Sequence of chain 2.A:
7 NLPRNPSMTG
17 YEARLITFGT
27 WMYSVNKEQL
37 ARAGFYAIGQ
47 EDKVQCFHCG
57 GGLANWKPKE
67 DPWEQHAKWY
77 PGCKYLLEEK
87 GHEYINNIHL

Sequence of chain 2.C:
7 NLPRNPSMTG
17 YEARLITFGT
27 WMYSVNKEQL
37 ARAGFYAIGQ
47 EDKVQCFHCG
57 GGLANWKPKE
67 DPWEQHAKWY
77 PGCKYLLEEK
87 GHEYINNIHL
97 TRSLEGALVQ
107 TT

Binding-site contacts:
Ligand atom CB contacts residue ALA60 of chain 2.C at 3.4 Å (hydrophobic).
Ligand atom O contacts residue GLN71 of chain 2.C at 3.4 Å (h-bond).
Ligand atom CA contacts residue GLN71 of chain 2.C at 3.5 Å.
Ligand atom N contacts residue ALA60 of chain 2.C at 3.2 Å (h-bond).
Ligand atom C contacts residue ALA60 of chain 2.C at 4.0 Å (hydrophobic).
Ligand atom CA contacts residue LEU59 of chain 2.C at 3.9 Å (hydrophobic).
Ligand atom O contacts residue ALA60 of chain 2.C at 2.9 Å (h-bond).
Ligand atom CA contacts residue TYR76 of chain 2.C at 3.8 Å (hydrophobic).
Ligand atom CG1 contacts residue LEU59 of chain 2.C at 3.5 Å (hydrophobic).
Ligand atom C contacts residue TRP75 of chain 2.C at 3.6 Å (hydrophobic).
Ligand atom CD1 contacts residue GLY58 of chain 2.C at 3.5 Å.
Ligand atom N contacts residue GLU66 of chain 2.C at 2.5 Å (salt-bridge).
Ligand atom N contacts residue GLN71 of chain 2.C at 2.5 Å (h-bond).
Ligand atom N contacts residue GLY58 of chain 2.C at 3.1 Å (h-bond).
Ligand atom CD contacts residue TRP75 of chain 2.C at 3.4 Å (hydrophobic).
Ligand atom CA contacts residue ALA60 of chain 2.C at 3.8 Å (hydrophobic).
Ligand atom CA contacts residue ASN61 of chain 2.C at 3.8 Å.
Ligand atom CG2 contacts residue ILE22 of chain 2.A at 3.9 Å (hydrophobic).
Ligand atom C contacts residue GLN71 of chain 2.C at 3.8 Å.
Ligand atom CA contacts residue TRP75 of chain 2.C at 4.0 Å (hydrophobic).
Ligand atom CD1 contacts residue VAL50 of chain 2.C at 3.4 Å (hydrophobic).
Ligand atom O contacts residue LEU59 of chain 2.C at 3.5 Å.
Ligand atom CA contacts residue GLU66 of chain 2.C at 3.5 Å.
Ligand atom CG2 contacts residue TRP75 of chain 2.C at 3.8 Å (hydrophobic).
Ligand atom C contacts residue ALA60 of chain 2.C at 4.1 Å (hydrophobic).
Ligand atom CG contacts residue TRP75 of chain 2.C at 3.3 Å (hydrophobic).
Ligand atom N contacts residue LEU59 of chain 2.C at 4.0 Å.
Ligand atom CB contacts residue GLN71 of chain 2.C at 3.8 Å.
Ligand atom CB contacts residue GLU66 of chain 2.C at 3.7 Å.
Ligand atom CB contacts residue TRP62 of chain 2.C at 3.8 Å (hydrophobic).
Ligand atom CB contacts residue TYR76 of chain 2.C at 3.6 Å (hydrophobic).
Ligand atom C contacts residue GLY58 of chain 2.C at 3.8 Å.
Ligand atom CD1 contacts residue LYS49 of chain 2.C at 3.8 Å.
Ligand atom CA contacts residue GLY58 of chain 2.C at 3.5 Å.
Ligand atom C contacts residue LEU59 of chain 2.C at 4.0 Å (hydrophobic).
Ligand atom CG1 contacts residue GLY58 of chain 2.C at 3.4 Å.
Ligand atom CG1 contacts residue ALA60 of chain 2.C at 3.8 Å (hydrophobic).
Ligand atom CB contacts residue GLY58 of chain 2.C at 4.0 Å.
Ligand atom O contacts residue TRP75 of chain 2.C at 2.8 Å (h-bond).
Ligand atom CD1 contacts residue LEU59 of chain 2.C at 3.4 Å (hydrophobic).

A protein and the small-molecule ligand that binds it are described below.
Small molecule (SMILES): CC[C@H](C)[C@H](NC(=O)[C@@H]1CCCN1C(=O)[C@@H](NC(=O)[C@H](C)N)C(C)C)C(=O)N[C@@H](C)C=O